Binding-site contacts:
Ligand atom C8 contacts residue TYR217 of chain 1.C at 3.4 Å (hydrophobic).
Ligand atom C4 contacts residue ASN109 of chain 1.C at 4.4 Å.
Ligand atom C8 contacts residue SER216 of chain 1.C at 3.4 Å.
Ligand atom C1 contacts residue GLN218 of chain 1.C at 4.3 Å.
Ligand atom C5 contacts residue ASN109 of chain 1.C at 3.8 Å.
Ligand atom C3 contacts residue SER216 of chain 1.C at 3.9 Å.
Ligand atom C2 contacts residue ASN109 of chain 1.C at 2.6 Å.
Ligand atom C1 contacts residue SER216 of chain 1.C at 3.8 Å.
Ligand atom C3 contacts residue ASN109 of chain 1.C at 3.9 Å.
Ligand atom O7 contacts residue ASN109 of chain 1.C at 3.5 Å (h-bond).
Ligand atom O5 contacts residue ASN109 of chain 1.C at 2.5 Å (h-bond).
Ligand atom C1 contacts residue ASN109 of chain 1.C at 1.5 Å.
Ligand atom N2 contacts residue ASN109 of chain 1.C at 3.0 Å (h-bond).
Ligand atom O5 contacts residue GLN218 of chain 1.C at 4.1 Å.
Ligand atom C7 contacts residue SER216 of chain 1.C at 3.6 Å.
Ligand atom C2 contacts residue SER216 of chain 1.C at 3.7 Å.
Ligand atom C7 contacts residue ASN109 of chain 1.C at 3.4 Å.
Ligand atom N2 contacts residue SER216 of chain 1.C at 2.8 Å (h-bond).
Ligand atom C8 contacts residue ASN109 of chain 1.C at 4.3 Å.

Sequence of chain 1.C:
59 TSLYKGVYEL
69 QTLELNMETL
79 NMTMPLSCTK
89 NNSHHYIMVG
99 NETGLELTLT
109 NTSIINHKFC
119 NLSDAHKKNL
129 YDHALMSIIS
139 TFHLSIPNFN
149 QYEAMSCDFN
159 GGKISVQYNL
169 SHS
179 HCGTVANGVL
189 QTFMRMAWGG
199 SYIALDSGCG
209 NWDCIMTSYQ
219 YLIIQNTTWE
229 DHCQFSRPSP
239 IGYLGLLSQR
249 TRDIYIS

The protein below binds the small molecule below.
Small molecule (SMILES): CC(=O)N[C@@H]1[C@@H](O)[C@H](O)[C@@H](CO)O[C@H]1O